The protein below binds the small molecule below.
Small molecule (SMILES): COc1ccccc1NC(=O)CCCCC(=O)O

Binding-site contacts:
Ligand atom C contacts residue PHE12 of chain 1.A at 4.1 Å (hydrophobic).
Ligand atom C5 contacts residue THR177 of chain 1.A at 4.4 Å.
Ligand atom C4 contacts residue TYR8 of chain 1.A at 3.8 Å (hydrophobic).
Ligand atom C2 contacts residue TYR8 of chain 1.A at 4.0 Å (hydrophobic).
Ligand atom C9 contacts residue ILE251 of chain 1.A at 4.4 Å (hydrophobic).
Ligand atom C6 contacts residue THR177 of chain 1.A at 3.9 Å.
Ligand atom O contacts residue SER174 of chain 1.A at 2.5 Å (h-bond).
Ligand atom C9 contacts residue THR177 of chain 1.A at 4.5 Å.
Ligand atom C1 contacts residue PHE173 of chain 1.A at 4.0 Å (hydrophobic).
Ligand atom C3 contacts residue TYR8 of chain 1.A at 3.5 Å (hydrophobic).
Ligand atom O2 contacts residue ILE251 of chain 1.A at 3.7 Å.
Ligand atom C4 contacts residue LEU129 of chain 1.A at 4.0 Å (hydrophobic).
Ligand atom O contacts residue TYR170 of chain 1.A at 4.2 Å.
Ligand atom O contacts residue PHE173 of chain 1.A at 4.1 Å.
Ligand atom C contacts residue TYR170 of chain 1.A at 3.5 Å (hydrophobic).
Ligand atom O3 contacts residue ARG224 of chain 1.A at 2.8 Å (salt-bridge).
Ligand atom C12 contacts residue ARG224 of chain 1.A at 3.5 Å.
Ligand atom C3 contacts residue PHE173 of chain 1.A at 4.1 Å (hydrophobic).
Ligand atom C contacts residue SER174 of chain 1.A at 2.9 Å.
Ligand atom N contacts residue THR177 of chain 1.A at 3.2 Å (h-bond).
Ligand atom C8 contacts residue LEU178 of chain 1.A at 4.4 Å (hydrophobic).
Ligand atom C8 contacts residue THR177 of chain 1.A at 3.3 Å.
Ligand atom C2 contacts residue PHE173 of chain 1.A at 4.0 Å (hydrophobic).
Ligand atom C1 contacts residue SER174 of chain 1.A at 3.8 Å.
Ligand atom N contacts residue SER174 of chain 1.A at 3.9 Å.
Ligand atom C6 contacts residue SER174 of chain 1.A at 4.4 Å.
Ligand atom C7 contacts residue THR177 of chain 1.A at 3.2 Å.
Ligand atom O2 contacts residue ARG224 of chain 1.A at 2.8 Å (salt-bridge).
Ligand atom C8 contacts residue SER174 of chain 1.A at 3.6 Å.
Ligand atom C3 contacts residue LEU129 of chain 1.A at 3.9 Å (hydrophobic).
Ligand atom C10 contacts residue ILE251 of chain 1.A at 3.9 Å (hydrophobic).
Ligand atom O1 contacts residue THR177 of chain 1.A at 3.8 Å.
Ligand atom O2 contacts residue LEU178 of chain 1.A at 4.4 Å.
Ligand atom C9 contacts residue LEU178 of chain 1.A at 4.3 Å (hydrophobic).

Sequence of chain 1.A:
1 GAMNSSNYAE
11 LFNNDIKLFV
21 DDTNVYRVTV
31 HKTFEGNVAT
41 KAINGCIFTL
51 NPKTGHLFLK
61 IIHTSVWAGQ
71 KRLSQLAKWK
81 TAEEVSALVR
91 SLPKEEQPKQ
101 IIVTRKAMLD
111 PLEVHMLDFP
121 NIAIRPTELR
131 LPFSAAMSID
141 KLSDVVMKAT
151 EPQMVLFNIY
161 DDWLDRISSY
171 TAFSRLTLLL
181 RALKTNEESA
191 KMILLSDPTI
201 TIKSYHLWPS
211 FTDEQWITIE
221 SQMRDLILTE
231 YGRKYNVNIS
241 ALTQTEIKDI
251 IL